Binding-site contacts:
Ligand atom O7 contacts residue THR156 of chain 1.B at 4.1 Å.
Ligand atom O5 contacts residue SER151 of chain 1.B at 3.9 Å.
Ligand atom C4 contacts residue ASN154 of chain 1.B at 4.2 Å.
Ligand atom C1 contacts residue THR156 of chain 1.B at 3.7 Å.
Ligand atom C7 contacts residue ASN154 of chain 1.B at 3.0 Å.
Ligand atom C2 contacts residue ASN154 of chain 1.B at 2.5 Å.
Ligand atom O5 contacts residue GLU150 of chain 1.B at 3.8 Å.
Ligand atom C2 contacts residue GLU147 of chain 1.B at 3.5 Å.
Ligand atom C1 contacts residue GLU147 of chain 1.B at 4.4 Å.
Ligand atom C6 contacts residue SER151 of chain 1.B at 3.6 Å.
Ligand atom O7 contacts residue ASN154 of chain 1.B at 3.0 Å (h-bond).
Ligand atom C8 contacts residue ASN154 of chain 1.B at 3.9 Å.
Ligand atom C6 contacts residue GLU147 of chain 1.B at 3.9 Å.
Ligand atom O7 contacts residue GLU147 of chain 1.B at 3.7 Å.
Ligand atom O6 contacts residue SER151 of chain 1.B at 3.7 Å.
Ligand atom C1 contacts residue ASN154 of chain 1.B at 1.4 Å.
Ligand atom C5 contacts residue ASN154 of chain 1.B at 3.7 Å.
Ligand atom C8 contacts residue GLU147 of chain 1.B at 3.7 Å.
Ligand atom C6 contacts residue THR156 of chain 1.B at 4.0 Å.
Ligand atom O6 contacts residue GLU150 of chain 1.B at 3.6 Å.
Ligand atom C5 contacts residue SER151 of chain 1.B at 4.3 Å.
Ligand atom N2 contacts residue GLU147 of chain 1.B at 2.5 Å (salt-bridge).
Ligand atom C7 contacts residue GLU147 of chain 1.B at 3.1 Å.
Ligand atom O5 contacts residue THR156 of chain 1.B at 3.4 Å (h-bond).
Ligand atom C3 contacts residue ASN154 of chain 1.B at 3.8 Å.
Ligand atom O3 contacts residue GLU147 of chain 1.B at 3.3 Å (salt-bridge).
Ligand atom C5 contacts residue THR156 of chain 1.B at 3.5 Å.
Ligand atom C3 contacts residue GLU147 of chain 1.B at 3.4 Å.
Ligand atom O6 contacts residue GLU147 of chain 1.B at 3.1 Å (salt-bridge).
Ligand atom N2 contacts residue ASN154 of chain 1.B at 2.8 Å (h-bond).
Ligand atom O5 contacts residue ASN154 of chain 1.B at 2.5 Å (h-bond).
Ligand atom C1 contacts residue GLU150 of chain 1.B at 4.2 Å.
Ligand atom C6 contacts residue GLU150 of chain 1.B at 4.5 Å.

The small molecule below binds the protein below.
Small molecule (SMILES): CC(=O)N[C@H]1[C@H](O[C@H]2[C@H](O)[C@@H](NC(C)=O)CO[C@@H]2CO)O[C@H](CO)[C@@H](O)[C@@H]1O

Sequence of chain 1.B:
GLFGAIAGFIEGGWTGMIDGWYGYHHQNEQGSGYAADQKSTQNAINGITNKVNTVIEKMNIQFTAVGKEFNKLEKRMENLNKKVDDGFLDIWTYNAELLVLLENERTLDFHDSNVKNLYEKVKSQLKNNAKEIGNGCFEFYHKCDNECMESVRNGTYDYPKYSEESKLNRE